Sequence of chain 2.D:
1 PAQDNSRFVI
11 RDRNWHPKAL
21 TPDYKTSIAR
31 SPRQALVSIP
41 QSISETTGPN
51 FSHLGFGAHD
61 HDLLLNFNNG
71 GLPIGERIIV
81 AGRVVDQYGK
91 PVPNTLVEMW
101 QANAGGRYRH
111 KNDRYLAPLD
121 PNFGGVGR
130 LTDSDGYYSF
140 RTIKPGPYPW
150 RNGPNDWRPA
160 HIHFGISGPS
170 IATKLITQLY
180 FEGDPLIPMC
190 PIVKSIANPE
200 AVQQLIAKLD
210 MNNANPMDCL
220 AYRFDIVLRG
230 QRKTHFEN

Sequence of chain 2.B:
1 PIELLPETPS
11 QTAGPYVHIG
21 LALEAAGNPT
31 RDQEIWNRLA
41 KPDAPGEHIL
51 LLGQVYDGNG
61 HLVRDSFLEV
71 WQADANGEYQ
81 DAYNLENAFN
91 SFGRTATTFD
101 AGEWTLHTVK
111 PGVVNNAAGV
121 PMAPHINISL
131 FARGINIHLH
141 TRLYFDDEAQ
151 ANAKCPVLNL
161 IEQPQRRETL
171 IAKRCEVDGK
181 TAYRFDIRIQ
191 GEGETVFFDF

Sequence of chain 3.D:
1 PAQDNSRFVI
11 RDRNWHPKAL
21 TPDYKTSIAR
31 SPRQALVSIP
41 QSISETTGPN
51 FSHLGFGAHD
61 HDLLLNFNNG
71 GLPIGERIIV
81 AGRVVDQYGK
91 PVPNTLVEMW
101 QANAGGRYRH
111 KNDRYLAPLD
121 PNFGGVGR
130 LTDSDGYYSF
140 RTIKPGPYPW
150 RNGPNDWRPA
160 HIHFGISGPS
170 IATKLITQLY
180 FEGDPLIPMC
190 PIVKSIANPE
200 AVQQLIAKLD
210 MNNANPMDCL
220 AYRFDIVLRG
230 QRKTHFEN

Binding-site contacts:
Ligand atom C2 contacts residue PRO40 of chain 2.F at 3.8 Å (hydrophobic).
Ligand atom O7 contacts residue MET216 of chain 3.D at 3.8 Å.
Ligand atom F9 contacts residue PRO40 of chain 2.F at 3.9 Å.
Ligand atom F9 contacts residue SER38 of chain 2.F at 3.2 Å.
Ligand atom C5 contacts residue ARG150 of chain 2.D at 4.1 Å.
Ligand atom C5 contacts residue SER38 of chain 2.F at 3.5 Å.
Ligand atom C3 contacts residue PRO153 of chain 2.D at 4.3 Å (hydrophobic).
Ligand atom C3 contacts residue MET216 of chain 3.D at 4.0 Å (hydrophobic).
Ligand atom C3 contacts residue ILE39 of chain 2.F at 4.2 Å (hydrophobic).
Ligand atom C5 contacts residue PRO40 of chain 2.F at 3.9 Å (hydrophobic).
Ligand atom O8 contacts residue PRO215 of chain 3.D at 3.8 Å.
Ligand atom O7 contacts residue ARG150 of chain 2.D at 3.8 Å.
Ligand atom C6 contacts residue PRO40 of chain 2.F at 3.9 Å (hydrophobic).
Ligand atom O8 contacts residue MET216 of chain 3.D at 3.4 Å.
Ligand atom C1 contacts residue ARG150 of chain 2.D at 4.2 Å.
Ligand atom C4 contacts residue PRO40 of chain 2.F at 3.7 Å (hydrophobic).
Ligand atom O8 contacts residue PRO40 of chain 2.F at 3.8 Å.
Ligand atom C6 contacts residue MET216 of chain 3.D at 4.3 Å (hydrophobic).
Ligand atom C5 contacts residue ILE39 of chain 2.F at 4.1 Å (hydrophobic).
Ligand atom C4 contacts residue SER38 of chain 2.F at 3.9 Å.
Ligand atom C1 contacts residue PRO40 of chain 2.F at 4.0 Å (hydrophobic).
Ligand atom C3 contacts residue PRO40 of chain 2.F at 3.7 Å (hydrophobic).
Ligand atom C6 contacts residue LEU160 of chain 2.B at 4.0 Å (hydrophobic).
Ligand atom C4 contacts residue ILE39 of chain 2.F at 3.8 Å (hydrophobic).
Ligand atom C5 contacts residue LEU160 of chain 2.B at 4.3 Å (hydrophobic).
Ligand atom F9 contacts residue PRO153 of chain 2.D at 3.8 Å.
Ligand atom C6 contacts residue ARG150 of chain 2.D at 3.4 Å.
Ligand atom F9 contacts residue ILE39 of chain 2.F at 3.4 Å.
Ligand atom C1 contacts residue MET216 of chain 3.D at 3.6 Å (hydrophobic).
Ligand atom C2 contacts residue MET216 of chain 3.D at 3.4 Å (hydrophobic).

Sequence of chain 2.F:
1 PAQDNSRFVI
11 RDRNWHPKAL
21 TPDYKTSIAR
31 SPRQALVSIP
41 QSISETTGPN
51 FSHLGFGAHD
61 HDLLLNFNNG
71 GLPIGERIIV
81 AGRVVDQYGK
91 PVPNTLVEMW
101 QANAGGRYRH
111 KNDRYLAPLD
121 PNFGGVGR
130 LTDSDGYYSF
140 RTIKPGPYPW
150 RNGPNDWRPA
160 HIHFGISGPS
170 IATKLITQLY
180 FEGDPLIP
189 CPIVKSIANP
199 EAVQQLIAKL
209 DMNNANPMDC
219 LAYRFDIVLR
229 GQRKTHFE

A small-molecule ligand and the protein it binds are described below.
Small molecule (SMILES): Oc1ccc(F)cc1O